Binding-site contacts:
Ligand atom CAG contacts residue ASP95 of chain 1.V at 3.4 Å.
Ligand atom CAH contacts residue VAL16 of chain 1.V at 3.9 Å (hydrophobic).
Ligand atom CBA contacts residue ALA155 of chain 1.V at 3.7 Å (hydrophobic).
Ligand atom CAA contacts residue ARG142 of chain 1.V at 3.6 Å.
Ligand atom CAE contacts residue GLY91 of chain 1.V at 3.4 Å.
Ligand atom CAG contacts residue GLY91 of chain 1.V at 3.7 Å.
Ligand atom CAL contacts residue LEU145 of chain 1.V at 3.9 Å (hydrophobic).
Ligand atom CAF contacts residue HIS88 of chain 1.V at 3.8 Å.
Ligand atom NAT contacts residue LEU145 of chain 1.V at 3.7 Å.
Ligand atom CAO contacts residue GLU89 of chain 1.V at 3.8 Å.
Ligand atom CAH contacts residue GLU89 of chain 1.V at 3.5 Å.
Ligand atom CAB contacts residue ARG142 of chain 1.V at 3.4 Å.
Ligand atom CAH contacts residue TYR87 of chain 1.V at 3.6 Å (hydrophobic).
Ligand atom CAD contacts residue THR85 of chain 1.V at 3.6 Å.
Ligand atom CBC contacts residue VAL24 of chain 1.V at 3.8 Å (hydrophobic).
Ligand atom NAT contacts residue HIS88 of chain 1.V at 3.7 Å.
Ligand atom CAE contacts residue ASP95 of chain 1.V at 3.5 Å.
Ligand atom CAL contacts residue THR85 of chain 1.V at 3.9 Å.
Ligand atom CAV contacts residue GLY91 of chain 1.V at 3.4 Å.
Ligand atom CAL contacts residue HIS86 of chain 1.V at 3.5 Å.
Ligand atom CAM contacts residue TYR87 of chain 1.V at 3.8 Å (hydrophobic).
Ligand atom CAJ contacts residue LEU145 of chain 1.V at 3.5 Å (hydrophobic).
Ligand atom CAF contacts residue TYR87 of chain 1.V at 3.5 Å (hydrophobic).
Ligand atom NAS contacts residue VAL24 of chain 1.V at 3.7 Å.
Ligand atom CAL contacts residue ALA35 of chain 1.V at 3.2 Å (hydrophobic).
Ligand atom NBE contacts residue LEU145 of chain 1.V at 3.5 Å.
Ligand atom CAA contacts residue ALA155 of chain 1.V at 3.6 Å (hydrophobic).
Ligand atom CAM contacts residue LEU145 of chain 1.V at 3.8 Å (hydrophobic).
Ligand atom CBC contacts residue LEU145 of chain 1.V at 3.6 Å (hydrophobic).
Ligand atom CAM contacts residue HIS88 of chain 1.V at 3.5 Å.
Ligand atom CAF contacts residue VAL16 of chain 1.V at 3.7 Å (hydrophobic).
Ligand atom NAT contacts residue ALA35 of chain 1.V at 3.5 Å.
Ligand atom CAI contacts residue ALA155 of chain 1.V at 3.5 Å (hydrophobic).
Ligand atom CAA contacts residue ASN143 of chain 1.V at 3.4 Å.
Ligand atom CAC contacts residue LEU65 of chain 1.V at 3.8 Å (hydrophobic).
Ligand atom CAG contacts residue VAL16 of chain 1.V at 3.9 Å (hydrophobic).
Ligand atom CAD contacts residue LEU65 of chain 1.V at 3.6 Å (hydrophobic).
Ligand atom CAV contacts residue VAL16 of chain 1.V at 3.7 Å (hydrophobic).
Ligand atom CAF contacts residue GLY91 of chain 1.V at 3.7 Å.
Ligand atom CAY contacts residue LEU65 of chain 1.V at 3.9 Å (hydrophobic).

A protein and the small-molecule ligand that binds it are described below.
Small molecule (SMILES): c1ccc2c(-c3cnn4cc(-c5ccc(N6CCNCC6)cc5)cnc34)ccnc2c1

Sequence of chain 1.V:
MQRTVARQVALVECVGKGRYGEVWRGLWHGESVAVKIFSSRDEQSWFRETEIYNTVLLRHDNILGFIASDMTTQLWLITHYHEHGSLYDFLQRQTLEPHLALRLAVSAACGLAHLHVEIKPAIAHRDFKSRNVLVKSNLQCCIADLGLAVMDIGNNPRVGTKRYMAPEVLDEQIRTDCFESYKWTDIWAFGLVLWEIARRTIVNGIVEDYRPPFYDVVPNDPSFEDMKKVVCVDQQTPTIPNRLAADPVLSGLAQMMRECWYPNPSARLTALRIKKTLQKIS